A small-molecule ligand and the protein it binds are described below.
Small molecule (SMILES): CSCC[C@H](N)C(=O)O

Sequence of chain 1.A:
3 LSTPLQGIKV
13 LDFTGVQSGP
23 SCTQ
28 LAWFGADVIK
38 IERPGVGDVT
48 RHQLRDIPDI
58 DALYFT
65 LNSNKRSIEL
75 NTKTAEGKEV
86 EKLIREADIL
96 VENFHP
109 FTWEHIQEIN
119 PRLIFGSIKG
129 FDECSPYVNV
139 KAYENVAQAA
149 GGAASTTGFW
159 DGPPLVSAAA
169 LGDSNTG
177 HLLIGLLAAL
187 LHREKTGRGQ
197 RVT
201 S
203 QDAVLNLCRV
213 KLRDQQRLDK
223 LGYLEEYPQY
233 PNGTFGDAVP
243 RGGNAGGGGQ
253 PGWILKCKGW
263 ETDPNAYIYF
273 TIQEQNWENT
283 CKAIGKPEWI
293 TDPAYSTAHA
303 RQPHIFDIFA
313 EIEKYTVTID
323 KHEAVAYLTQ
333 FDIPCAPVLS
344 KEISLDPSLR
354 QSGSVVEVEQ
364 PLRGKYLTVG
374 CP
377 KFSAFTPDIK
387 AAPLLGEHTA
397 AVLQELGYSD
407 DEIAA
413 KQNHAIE

Binding-site contacts:
Ligand atom CG contacts residue GLU315 of chain 1.A at 4.4 Å.
Ligand atom C contacts residue ALA312 of chain 1.A at 3.5 Å (hydrophobic).
Ligand atom CB contacts residue GLU315 of chain 1.A at 4.0 Å.
Ligand atom C contacts residue PHE311 of chain 1.A at 4.2 Å (hydrophobic).
Ligand atom O contacts residue PHE311 of chain 1.A at 3.8 Å.
Ligand atom N contacts residue ALA312 of chain 1.A at 4.1 Å.
Ligand atom N contacts residue PHE311 of chain 1.A at 3.9 Å.
Ligand atom O contacts residue PHE308 of chain 1.A at 2.8 Å (h-bond).
Ligand atom CG contacts residue TRP255 of chain 1.A at 3.3 Å (hydrophobic).
Ligand atom N contacts residue GLU315 of chain 1.A at 3.5 Å (salt-bridge).
Ligand atom CE contacts residue PHE308 of chain 1.A at 4.3 Å (hydrophobic).
Ligand atom O contacts residue ALA312 of chain 1.A at 3.8 Å.
Ligand atom CA contacts residue ALA312 of chain 1.A at 4.2 Å (hydrophobic).
Ligand atom SD contacts residue TRP255 of chain 1.A at 3.2 Å (h-bond).
Ligand atom N contacts residue TRP255 of chain 1.A at 4.0 Å.
Ligand atom CA contacts residue GLU315 of chain 1.A at 3.5 Å.
Ligand atom C contacts residue PHE308 of chain 1.A at 3.3 Å (hydrophobic).
Ligand atom CE contacts residue TRP255 of chain 1.A at 3.8 Å (hydrophobic).
Ligand atom N contacts residue LEU257 of chain 1.A at 3.9 Å.